Sequence of chain 1.H:
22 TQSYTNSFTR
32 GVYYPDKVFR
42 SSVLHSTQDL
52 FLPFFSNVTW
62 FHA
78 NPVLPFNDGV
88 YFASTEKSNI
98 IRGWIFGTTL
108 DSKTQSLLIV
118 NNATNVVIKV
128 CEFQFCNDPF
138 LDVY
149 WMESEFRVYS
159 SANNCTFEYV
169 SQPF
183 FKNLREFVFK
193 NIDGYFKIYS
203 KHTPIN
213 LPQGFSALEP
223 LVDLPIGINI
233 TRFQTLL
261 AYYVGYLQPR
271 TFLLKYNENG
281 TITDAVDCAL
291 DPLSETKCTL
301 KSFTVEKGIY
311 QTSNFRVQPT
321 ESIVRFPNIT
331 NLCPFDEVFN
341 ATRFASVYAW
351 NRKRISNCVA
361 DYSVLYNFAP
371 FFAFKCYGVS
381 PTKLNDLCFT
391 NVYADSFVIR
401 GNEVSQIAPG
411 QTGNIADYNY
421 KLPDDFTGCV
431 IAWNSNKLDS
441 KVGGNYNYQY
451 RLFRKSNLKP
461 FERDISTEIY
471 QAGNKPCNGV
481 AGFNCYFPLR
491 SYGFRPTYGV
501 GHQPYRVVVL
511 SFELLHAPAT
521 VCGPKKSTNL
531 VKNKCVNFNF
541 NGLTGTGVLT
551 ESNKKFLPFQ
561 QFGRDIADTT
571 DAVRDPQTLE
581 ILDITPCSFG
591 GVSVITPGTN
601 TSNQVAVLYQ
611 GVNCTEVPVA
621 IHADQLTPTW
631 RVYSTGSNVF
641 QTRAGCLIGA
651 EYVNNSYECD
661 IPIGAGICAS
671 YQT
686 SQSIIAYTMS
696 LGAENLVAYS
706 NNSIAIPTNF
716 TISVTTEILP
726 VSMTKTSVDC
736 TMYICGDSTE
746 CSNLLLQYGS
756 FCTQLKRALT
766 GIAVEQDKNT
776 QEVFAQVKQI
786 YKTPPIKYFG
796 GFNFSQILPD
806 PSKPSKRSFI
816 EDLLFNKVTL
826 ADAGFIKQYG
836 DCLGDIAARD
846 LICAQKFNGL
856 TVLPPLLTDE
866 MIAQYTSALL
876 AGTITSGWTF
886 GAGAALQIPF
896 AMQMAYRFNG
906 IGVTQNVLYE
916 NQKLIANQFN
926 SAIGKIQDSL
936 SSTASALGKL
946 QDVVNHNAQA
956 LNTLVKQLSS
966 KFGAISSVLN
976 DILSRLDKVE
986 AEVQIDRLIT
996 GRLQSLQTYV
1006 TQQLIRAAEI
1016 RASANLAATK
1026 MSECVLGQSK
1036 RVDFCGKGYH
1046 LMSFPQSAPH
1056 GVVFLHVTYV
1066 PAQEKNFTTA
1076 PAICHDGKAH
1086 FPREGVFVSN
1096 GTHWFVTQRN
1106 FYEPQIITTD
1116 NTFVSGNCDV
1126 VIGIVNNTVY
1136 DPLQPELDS

The small molecule below binds the protein below.
Small molecule (SMILES): CC(=O)N[C@@H]1[C@@H](O)[C@H](O)[C@@H](CO)O[C@H]1O

Binding-site contacts:
Ligand atom C7 contacts residue ASN1131 of chain 1.H at 3.5 Å.
Ligand atom C3 contacts residue ASN1131 of chain 1.H at 3.8 Å.
Ligand atom C1 contacts residue ASN1131 of chain 1.H at 1.4 Å.
Ligand atom C5 contacts residue ASN1131 of chain 1.H at 3.6 Å.
Ligand atom O5 contacts residue ASN1131 of chain 1.H at 2.4 Å (h-bond).
Ligand atom O7 contacts residue ASN1131 of chain 1.H at 3.8 Å.
Ligand atom C4 contacts residue ASN1131 of chain 1.H at 4.2 Å.
Ligand atom C2 contacts residue ASN1131 of chain 1.H at 2.5 Å.
Ligand atom N2 contacts residue ASN1131 of chain 1.H at 2.9 Å (h-bond).